Sequence of chain 20.A:
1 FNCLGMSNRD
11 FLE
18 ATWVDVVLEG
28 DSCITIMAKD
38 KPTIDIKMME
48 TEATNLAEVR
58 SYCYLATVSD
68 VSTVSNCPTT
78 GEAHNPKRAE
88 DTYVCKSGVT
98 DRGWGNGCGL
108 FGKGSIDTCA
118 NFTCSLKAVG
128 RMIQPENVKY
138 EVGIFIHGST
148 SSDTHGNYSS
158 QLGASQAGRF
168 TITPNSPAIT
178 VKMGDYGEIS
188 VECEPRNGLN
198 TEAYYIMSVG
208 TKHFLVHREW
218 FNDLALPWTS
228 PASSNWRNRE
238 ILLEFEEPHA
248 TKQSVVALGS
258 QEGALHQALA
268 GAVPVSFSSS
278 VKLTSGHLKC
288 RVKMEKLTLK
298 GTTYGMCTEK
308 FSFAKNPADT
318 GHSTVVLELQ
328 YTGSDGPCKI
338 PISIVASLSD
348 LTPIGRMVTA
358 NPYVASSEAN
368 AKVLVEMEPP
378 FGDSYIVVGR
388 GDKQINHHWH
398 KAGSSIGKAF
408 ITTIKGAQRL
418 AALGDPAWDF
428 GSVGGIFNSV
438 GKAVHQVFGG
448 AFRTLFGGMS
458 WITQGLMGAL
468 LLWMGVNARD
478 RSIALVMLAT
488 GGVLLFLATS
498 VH

This protein binds this small molecule.
Small molecule (SMILES): CC(=O)N[C@@H]1[C@@H](O)[C@H](O)[C@@H](CO)O[C@H]1O

Sequence of chain 38.E:
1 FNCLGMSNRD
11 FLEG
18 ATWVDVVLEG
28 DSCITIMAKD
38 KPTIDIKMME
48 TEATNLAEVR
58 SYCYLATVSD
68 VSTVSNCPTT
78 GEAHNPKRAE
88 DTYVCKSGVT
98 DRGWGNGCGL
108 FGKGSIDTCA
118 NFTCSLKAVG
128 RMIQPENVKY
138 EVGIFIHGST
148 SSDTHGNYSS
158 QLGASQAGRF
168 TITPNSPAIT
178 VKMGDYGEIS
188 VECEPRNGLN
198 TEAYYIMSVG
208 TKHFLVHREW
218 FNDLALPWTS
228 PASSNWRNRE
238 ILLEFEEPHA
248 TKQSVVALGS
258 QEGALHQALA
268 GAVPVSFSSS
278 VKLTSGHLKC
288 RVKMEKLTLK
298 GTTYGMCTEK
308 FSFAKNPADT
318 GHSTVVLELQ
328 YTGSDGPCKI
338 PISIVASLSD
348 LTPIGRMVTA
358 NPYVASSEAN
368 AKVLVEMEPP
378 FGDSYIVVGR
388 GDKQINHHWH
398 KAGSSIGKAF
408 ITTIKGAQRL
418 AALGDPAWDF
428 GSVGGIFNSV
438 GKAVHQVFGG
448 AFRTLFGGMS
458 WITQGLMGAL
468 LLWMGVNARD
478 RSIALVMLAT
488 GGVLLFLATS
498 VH

Binding-site contacts:
Ligand atom C6 contacts residue THR120 of chain 38.E at 3.4 Å.
Ligand atom C3 contacts residue ASN118 of chain 38.E at 3.8 Å.
Ligand atom O5 contacts residue PHE119 of chain 38.E at 3.8 Å.
Ligand atom C1 contacts residue THR89 of chain 38.E at 4.4 Å.
Ligand atom C5 contacts residue THR120 of chain 38.E at 4.0 Å.
Ligand atom O5 contacts residue THR120 of chain 38.E at 3.4 Å (h-bond).
Ligand atom C6 contacts residue THR89 of chain 38.E at 4.2 Å.
Ligand atom C2 contacts residue ASN118 of chain 38.E at 2.5 Å.
Ligand atom N2 contacts residue ASN118 of chain 38.E at 2.9 Å (h-bond).
Ligand atom O6 contacts residue THR120 of chain 38.E at 2.5 Å (h-bond).
Ligand atom C8 contacts residue ASP67 of chain 38.E at 4.0 Å.
Ligand atom O5 contacts residue ASN118 of chain 38.E at 2.3 Å (h-bond).
Ligand atom C7 contacts residue TYR90 of chain 38.E at 4.1 Å (hydrophobic).
Ligand atom C5 contacts residue THR89 of chain 38.E at 4.2 Å.
Ligand atom O7 contacts residue ASP67 of chain 38.E at 3.5 Å (salt-bridge).
Ligand atom C7 contacts residue ASN118 of chain 38.E at 3.1 Å.
Ligand atom O7 contacts residue ASN118 of chain 38.E at 3.0 Å (h-bond).
Ligand atom C7 contacts residue ASP67 of chain 38.E at 3.9 Å.
Ligand atom C6 contacts residue PHE119 of chain 38.E at 3.8 Å (hydrophobic).
Ligand atom O6 contacts residue PHE119 of chain 38.E at 4.0 Å.
Ligand atom O5 contacts residue THR89 of chain 38.E at 4.3 Å.
Ligand atom O5 contacts residue SER66 of chain 38.E at 4.4 Å.
Ligand atom C5 contacts residue ASN118 of chain 38.E at 3.6 Å.
Ligand atom O4 contacts residue THR300 of chain 20.A at 4.5 Å.
Ligand atom C5 contacts residue PHE119 of chain 38.E at 4.4 Å (hydrophobic).
Ligand atom C8 contacts residue TYR90 of chain 38.E at 3.8 Å (hydrophobic).
Ligand atom C4 contacts residue ASN118 of chain 38.E at 4.2 Å.
Ligand atom C1 contacts residue ASN118 of chain 38.E at 1.4 Å.
Ligand atom N2 contacts residue TYR90 of chain 38.E at 4.4 Å.
Ligand atom C1 contacts residue SER66 of chain 38.E at 4.5 Å.
Ligand atom C8 contacts residue ASN118 of chain 38.E at 4.4 Å.
Ligand atom O7 contacts residue SER66 of chain 38.E at 3.5 Å.